Sequence of chain 1.A:
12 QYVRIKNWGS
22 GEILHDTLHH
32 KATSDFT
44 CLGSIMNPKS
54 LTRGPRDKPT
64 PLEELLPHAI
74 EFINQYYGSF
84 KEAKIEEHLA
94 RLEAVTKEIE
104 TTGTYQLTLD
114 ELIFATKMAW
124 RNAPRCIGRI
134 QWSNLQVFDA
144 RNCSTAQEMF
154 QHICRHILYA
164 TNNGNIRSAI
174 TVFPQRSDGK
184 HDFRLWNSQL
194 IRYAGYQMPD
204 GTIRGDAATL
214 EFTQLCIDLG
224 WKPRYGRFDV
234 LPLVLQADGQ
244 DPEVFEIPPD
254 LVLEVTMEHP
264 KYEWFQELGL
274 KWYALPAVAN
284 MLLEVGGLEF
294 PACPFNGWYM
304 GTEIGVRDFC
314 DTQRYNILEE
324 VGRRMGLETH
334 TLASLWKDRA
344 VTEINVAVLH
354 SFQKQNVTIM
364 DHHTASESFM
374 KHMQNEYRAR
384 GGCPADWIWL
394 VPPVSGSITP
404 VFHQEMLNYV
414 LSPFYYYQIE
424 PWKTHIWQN

Binding-site contacts:
Ligand atom C15 contacts residue TYR302 of chain 1.A at 3.8 Å (hydrophobic).
Ligand atom C11 contacts residue PRO279 of chain 1.A at 3.7 Å (hydrophobic).
Ligand atom C18 contacts residue TYR276 of chain 1.A at 3.6 Å (hydrophobic).
Ligand atom C2 contacts residue GLY300 of chain 1.A at 3.9 Å.
Ligand atom C4 contacts residue TRP301 of chain 1.A at 3.1 Å (hydrophobic).
Ligand atom C15 contacts residue GLN192 of chain 1.A at 3.7 Å.
Ligand atom C19 contacts residue ARG195 of chain 1.A at 3.5 Å.
Ligand atom C11 contacts residue TYR302 of chain 1.A at 3.6 Å (hydrophobic).
Ligand atom C1 contacts residue ASN299 of chain 1.A at 3.8 Å.
Ligand atom C2 contacts residue PRO279 of chain 1.A at 3.8 Å (hydrophobic).
Ligand atom C1 contacts residue PHE298 of chain 1.A at 3.7 Å (hydrophobic).
Ligand atom C4 contacts residue HEM1 of chain 1.D at 3.5 Å.
Ligand atom C4 contacts residue PRO279 of chain 1.A at 3.8 Å (hydrophobic).
Ligand atom N5 contacts residue HEM1 of chain 1.D at 3.9 Å.
Ligand atom C9 contacts residue GLU306 of chain 1.A at 3.8 Å.
Ligand atom C1 contacts residue HEM1 of chain 1.D at 3.6 Å.
Ligand atom C3 contacts residue HEM1 of chain 1.D at 3.3 Å.
Ligand atom C18 contacts residue ARG195 of chain 1.A at 3.4 Å.
Ligand atom C14 contacts residue GLU306 of chain 1.A at 3.6 Å.
Ligand atom O16 contacts residue TYR276 of chain 1.A at 2.7 Å (h-bond).
Ligand atom C13 contacts residue GLU306 of chain 1.A at 3.4 Å.
Ligand atom C19 contacts residue ASP311 of chain 1.A at 3.5 Å.
Ligand atom O16 contacts residue GLN192 of chain 1.A at 3.2 Å.
Ligand atom N8 contacts residue GLU306 of chain 1.A at 2.8 Å (salt-bridge).
Ligand atom C3 contacts residue TRP301 of chain 1.A at 3.9 Å (hydrophobic).
Ligand atom N5 contacts residue PRO279 of chain 1.A at 3.6 Å.
Ligand atom C10 contacts residue ALA280 of chain 1.A at 3.9 Å (hydrophobic).
Ligand atom C7 contacts residue VAL281 of chain 1.A at 3.9 Å (hydrophobic).
Ligand atom C15 contacts residue TYR276 of chain 1.A at 3.6 Å (hydrophobic).
Ligand atom C6 contacts residue PRO279 of chain 1.A at 3.6 Å (hydrophobic).
Ligand atom C6 contacts residue GLU306 of chain 1.A at 3.5 Å.
Ligand atom C1 contacts residue GLY300 of chain 1.A at 3.5 Å.
Ligand atom O16 contacts residue ILE194 of chain 1.A at 3.9 Å.
Ligand atom N12 contacts residue TYR302 of chain 1.A at 3.7 Å.
Ligand atom O16 contacts residue TYR302 of chain 1.A at 3.8 Å.
Ligand atom C14 contacts residue HEM1 of chain 1.D at 3.4 Å.
Ligand atom C4 contacts residue GLU306 of chain 1.A at 3.6 Å.
Ligand atom C3 contacts residue GLY300 of chain 1.A at 3.7 Å.
Ligand atom C19 contacts residue ARG317 of chain 1.A at 3.2 Å.
Ligand atom N5 contacts residue GLU306 of chain 1.A at 2.8 Å (salt-bridge).

The protein below binds the small molecule below.
Small molecule (SMILES): CCOC(=O)N1CCC(Nc2cc(C)ccn2)CC1